Sequence of chain 1.B:
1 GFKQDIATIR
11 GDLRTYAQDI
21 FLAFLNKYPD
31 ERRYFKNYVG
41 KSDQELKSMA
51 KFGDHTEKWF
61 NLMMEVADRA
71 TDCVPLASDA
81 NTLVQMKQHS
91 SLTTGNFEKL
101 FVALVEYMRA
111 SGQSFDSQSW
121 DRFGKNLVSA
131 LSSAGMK

Binding-site contacts:
Ligand atom C6 contacts residue TRP59 of chain 1.B at 3.0 Å (hydrophobic).
Ligand atom C3 contacts residue HEM1 of chain 1.G at 4.2 Å.
Ligand atom O1 contacts residue HIS55 of chain 1.B at 3.3 Å.
Ligand atom C5 contacts residue THR56 of chain 1.B at 4.2 Å.
Ligand atom O1 contacts residue HEM1 of chain 1.G at 4.0 Å.
Ligand atom C2 contacts residue TRP59 of chain 1.B at 2.0 Å (hydrophobic).
Ligand atom C3 contacts residue TRP59 of chain 1.B at 1.0 Å (hydrophobic).
Ligand atom C6 contacts residue HIS55 of chain 1.B at 4.2 Å.
Ligand atom C1 contacts residue PHE35 of chain 1.B at 4.3 Å (hydrophobic).
Ligand atom BR4 contacts residue PHE21 of chain 1.B at 3.9 Å.
Ligand atom C5 contacts residue TRP59 of chain 1.B at 2.2 Å (hydrophobic).
Ligand atom C2 contacts residue PHE21 of chain 1.B at 3.6 Å (hydrophobic).
Ligand atom O1 contacts residue PHE21 of chain 1.B at 4.1 Å.
Ligand atom C6 contacts residue PHE21 of chain 1.B at 3.6 Å (hydrophobic).
Ligand atom O1 contacts residue THR56 of chain 1.B at 3.2 Å (h-bond).
Ligand atom C1 contacts residue THR56 of chain 1.B at 3.7 Å.
Ligand atom C3 contacts residue PHE35 of chain 1.B at 3.4 Å (hydrophobic).
Ligand atom C5 contacts residue PHE21 of chain 1.B at 3.1 Å (hydrophobic).
Ligand atom C4 contacts residue PHE21 of chain 1.B at 3.2 Å (hydrophobic).
Ligand atom C3 contacts residue PHE21 of chain 1.B at 3.4 Å (hydrophobic).
Ligand atom BR4 contacts residue HEM1 of chain 1.G at 3.7 Å.
Ligand atom C6 contacts residue THR56 of chain 1.B at 3.1 Å.
Ligand atom BR4 contacts residue LEU100 of chain 1.B at 4.1 Å.
Ligand atom C1 contacts residue HIS55 of chain 1.B at 4.0 Å.
Ligand atom C2 contacts residue HEM1 of chain 1.G at 4.2 Å.
Ligand atom C4 contacts residue PHE35 of chain 1.B at 4.3 Å (hydrophobic).
Ligand atom O1 contacts residue TRP59 of chain 1.B at 3.6 Å (h-bond).
Ligand atom C1 contacts residue PHE21 of chain 1.B at 3.7 Å (hydrophobic).
Ligand atom O1 contacts residue PHE52 of chain 1.B at 4.3 Å.
Ligand atom O1 contacts residue TYR38 of chain 1.B at 3.8 Å.
Ligand atom BR4 contacts residue TRP59 of chain 1.B at 0.3 Å.
Ligand atom C1 contacts residue TRP59 of chain 1.B at 2.8 Å (hydrophobic).
Ligand atom C4 contacts residue TRP59 of chain 1.B at 1.6 Å (hydrophobic).
Ligand atom C2 contacts residue PHE35 of chain 1.B at 3.2 Å (hydrophobic).

A protein and the small-molecule ligand that binds it are described below.
Small molecule (SMILES): Oc1ccc(Br)cc1